Binding-site contacts:
Ligand atom C4 contacts residue ASN279 of chain 1.A at 4.3 Å.
Ligand atom C3 contacts residue THR281 of chain 1.A at 4.0 Å.
Ligand atom C7 contacts residue ASN279 of chain 1.A at 3.4 Å.
Ligand atom C2 contacts residue ASN279 of chain 1.A at 2.6 Å.
Ligand atom C4 contacts residue THR281 of chain 1.A at 4.2 Å.
Ligand atom O4 contacts residue THR281 of chain 1.A at 4.5 Å.
Ligand atom O6 contacts residue ASP282 of chain 1.A at 3.4 Å.
Ligand atom C3 contacts residue ASN279 of chain 1.A at 3.9 Å.
Ligand atom C1 contacts residue ASN279 of chain 1.A at 1.4 Å.
Ligand atom C6 contacts residue THR281 of chain 1.A at 3.6 Å.
Ligand atom N2 contacts residue ASN279 of chain 1.A at 3.0 Å (h-bond).
Ligand atom O7 contacts residue ASN279 of chain 1.A at 3.0 Å (h-bond).
Ligand atom C1 contacts residue THR281 of chain 1.A at 3.2 Å.
Ligand atom O5 contacts residue THR281 of chain 1.A at 3.5 Å (h-bond).
Ligand atom C2 contacts residue THR281 of chain 1.A at 4.1 Å.
Ligand atom C6 contacts residue ASP282 of chain 1.A at 3.9 Å.
Ligand atom O6 contacts residue THR281 of chain 1.A at 2.5 Å (h-bond).
Ligand atom C1 contacts residue ASP282 of chain 1.A at 3.7 Å.
Ligand atom O5 contacts residue ASN279 of chain 1.A at 2.3 Å (h-bond).
Ligand atom C5 contacts residue ASN279 of chain 1.A at 3.6 Å.
Ligand atom C5 contacts residue ASP282 of chain 1.A at 3.9 Å.
Ligand atom C5 contacts residue THR281 of chain 1.A at 3.3 Å.
Ligand atom O5 contacts residue ASP282 of chain 1.A at 3.2 Å (salt-bridge).
Ligand atom C8 contacts residue ASN279 of chain 1.A at 4.5 Å.

This small molecule binds to this protein.
Small molecule (SMILES): CC(=O)N[C@H]1[C@H](O[C@H]2[C@H](O)[C@@H](NC(C)=O)CO[C@@H]2CO)O[C@H](CO)[C@@H](O)[C@@H]1O

Sequence of chain 1.A:
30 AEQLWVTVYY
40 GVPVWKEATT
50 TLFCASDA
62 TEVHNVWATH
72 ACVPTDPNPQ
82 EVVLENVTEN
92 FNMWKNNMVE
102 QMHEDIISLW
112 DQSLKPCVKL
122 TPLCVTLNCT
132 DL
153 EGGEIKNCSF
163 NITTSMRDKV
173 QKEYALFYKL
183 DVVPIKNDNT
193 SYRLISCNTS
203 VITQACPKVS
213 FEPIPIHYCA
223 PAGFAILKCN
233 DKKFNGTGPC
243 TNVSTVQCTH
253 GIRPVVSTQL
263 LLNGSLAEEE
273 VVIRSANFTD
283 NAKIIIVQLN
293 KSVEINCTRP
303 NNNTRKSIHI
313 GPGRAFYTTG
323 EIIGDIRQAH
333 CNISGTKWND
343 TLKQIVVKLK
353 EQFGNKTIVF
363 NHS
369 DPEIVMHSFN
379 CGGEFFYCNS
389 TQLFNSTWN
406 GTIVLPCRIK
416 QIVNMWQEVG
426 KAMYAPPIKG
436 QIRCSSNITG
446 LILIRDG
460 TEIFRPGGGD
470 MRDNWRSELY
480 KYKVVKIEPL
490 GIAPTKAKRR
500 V